Sequence of chain 1.A:
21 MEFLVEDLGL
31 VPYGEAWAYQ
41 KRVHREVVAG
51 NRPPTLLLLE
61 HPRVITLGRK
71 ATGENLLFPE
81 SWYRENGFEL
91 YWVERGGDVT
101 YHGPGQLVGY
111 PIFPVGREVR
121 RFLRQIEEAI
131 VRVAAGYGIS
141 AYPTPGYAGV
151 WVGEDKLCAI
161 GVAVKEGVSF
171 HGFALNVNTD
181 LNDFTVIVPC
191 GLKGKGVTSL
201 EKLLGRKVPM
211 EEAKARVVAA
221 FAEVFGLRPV

This small molecule binds to this protein.
Small molecule (SMILES): CCCCCCCC(=O)O

Binding-site contacts:
Ligand atom O1 contacts residue ASP98 of chain 1.A at 2.9 Å (salt-bridge).
Ligand atom C5 contacts residue ARG95 of chain 1.A at 4.2 Å.
Ligand atom C7 contacts residue HIS102 of chain 1.A at 4.1 Å.
Ligand atom C7 contacts residue PHE173 of chain 1.A at 3.7 Å (hydrophobic).
Ligand atom O2 contacts residue GLY97 of chain 1.A at 4.4 Å.
Ligand atom C6 contacts residue GLY161 of chain 1.A at 4.1 Å.
Ligand atom C4 contacts residue ALA159 of chain 1.A at 4.2 Å (hydrophobic).
Ligand atom C8 contacts residue HIS102 of chain 1.A at 3.9 Å.
Ligand atom C4 contacts residue GLY161 of chain 1.A at 4.3 Å.
Ligand atom C6 contacts residue THR100 of chain 1.A at 4.1 Å.
Ligand atom O2 contacts residue LYS156 of chain 1.A at 3.5 Å (salt-bridge).
Ligand atom C6 contacts residue ARG95 of chain 1.A at 3.7 Å.
Ligand atom C7 contacts residue ALA159 of chain 1.A at 4.1 Å (hydrophobic).
Ligand atom C8 contacts residue TYR110 of chain 1.A at 3.9 Å (hydrophobic).
Ligand atom C3 contacts residue ILE160 of chain 1.A at 3.8 Å (hydrophobic).
Ligand atom C1 contacts residue GLY97 of chain 1.A at 3.8 Å.
Ligand atom O2 contacts residue ILE160 of chain 1.A at 4.3 Å.
Ligand atom C7 contacts residue GLY161 of chain 1.A at 4.1 Å.
Ligand atom C7 contacts residue GLY172 of chain 1.A at 3.5 Å.
Ligand atom C5 contacts residue GLY161 of chain 1.A at 3.5 Å.
Ligand atom C2 contacts residue GLY97 of chain 1.A at 4.1 Å.
Ligand atom C3 contacts residue ALA159 of chain 1.A at 4.0 Å (hydrophobic).
Ligand atom C2 contacts residue ASP98 of chain 1.A at 3.9 Å.
Ligand atom C3 contacts residue ARG95 of chain 1.A at 4.2 Å.
Ligand atom O1 contacts residue GLY97 of chain 1.A at 3.5 Å.
Ligand atom C7 contacts residue ALA174 of chain 1.A at 4.0 Å (hydrophobic).
Ligand atom C1 contacts residue ASP98 of chain 1.A at 3.7 Å.
Ligand atom C1 contacts residue LYS156 of chain 1.A at 4.1 Å.
Ligand atom C2 contacts residue VAL99 of chain 1.A at 3.9 Å (hydrophobic).
Ligand atom C2 contacts residue ARG95 of chain 1.A at 3.9 Å.
Ligand atom C5 contacts residue ALA159 of chain 1.A at 3.7 Å (hydrophobic).
Ligand atom C2 contacts residue THR100 of chain 1.A at 4.2 Å.
Ligand atom C4 contacts residue ARG95 of chain 1.A at 3.5 Å.
Ligand atom C8 contacts residue GLY172 of chain 1.A at 3.8 Å.
Ligand atom C5 contacts residue THR100 of chain 1.A at 4.3 Å.
Ligand atom C8 contacts residue PHE173 of chain 1.A at 3.8 Å (hydrophobic).
Ligand atom C4 contacts residue THR100 of chain 1.A at 3.8 Å.
Ligand atom C5 contacts residue ILE160 of chain 1.A at 3.7 Å (hydrophobic).
Ligand atom C6 contacts residue HIS102 of chain 1.A at 3.9 Å.
Ligand atom O1 contacts residue VAL99 of chain 1.A at 4.3 Å.